Binding-site contacts:
Ligand atom C9 contacts residue PRO187 of chain 1.D at 4.2 Å (hydrophobic).
Ligand atom C2 contacts residue PHE259 of chain 1.D at 3.9 Å (hydrophobic).
Ligand atom C16 contacts residue TYR155 of chain 1.D at 3.7 Å (hydrophobic).
Ligand atom C1 contacts residue PHE259 of chain 1.D at 3.4 Å (hydrophobic).
Ligand atom C17 contacts residue TYR155 of chain 1.D at 4.1 Å (hydrophobic).
Ligand atom O17 contacts residue CYS185 of chain 1.D at 3.9 Å.
Ligand atom C13 contacts residue LEU149 of chain 1.D at 4.2 Å (hydrophobic).
Ligand atom O17 contacts residue VAL143 of chain 1.D at 3.3 Å (h-bond).
Ligand atom C9 contacts residue PHE259 of chain 1.D at 4.3 Å (hydrophobic).
Ligand atom C12 contacts residue LEU149 of chain 1.D at 4.2 Å (hydrophobic).
Ligand atom C3 contacts residue LEU149 of chain 1.D at 4.3 Å (hydrophobic).
Ligand atom C18 contacts residue GLY144 of chain 1.D at 3.4 Å.
Ligand atom C17 contacts residue NAP1 of chain 1.P at 3.6 Å.
Ligand atom O17 contacts residue TYR155 of chain 1.D at 3.5 Å (h-bond).
Ligand atom C2 contacts residue LEU149 of chain 1.D at 3.8 Å (hydrophobic).
Ligand atom C11 contacts residue PHE259 of chain 1.D at 4.3 Å (hydrophobic).
Ligand atom C10 contacts residue PHE259 of chain 1.D at 3.9 Å (hydrophobic).
Ligand atom O17 contacts residue GLY144 of chain 1.D at 3.5 Å (h-bond).
Ligand atom O17 contacts residue NAP1 of chain 1.P at 3.2 Å.
Ligand atom C10 contacts residue LEU149 of chain 1.D at 3.8 Å (hydrophobic).
Ligand atom C16 contacts residue NAP1 of chain 1.P at 3.8 Å.
Ligand atom C16 contacts residue PHE192 of chain 1.D at 4.0 Å (hydrophobic).
Ligand atom O17 contacts residue SER142 of chain 1.D at 2.8 Å (h-bond).
Ligand atom C12 contacts residue VAL143 of chain 1.D at 3.1 Å (hydrophobic).
Ligand atom C1 contacts residue LEU149 of chain 1.D at 3.5 Å (hydrophobic).
Ligand atom C13 contacts residue GLY144 of chain 1.D at 4.0 Å.
Ligand atom C8 contacts residue PRO187 of chain 1.D at 4.3 Å (hydrophobic).
Ligand atom O3 contacts residue GLU282 of chain 1.D at 3.7 Å.
Ligand atom C7 contacts residue PRO187 of chain 1.D at 4.0 Å (hydrophobic).
Ligand atom C18 contacts residue TYR155 of chain 1.D at 3.6 Å (hydrophobic).
Ligand atom C17 contacts residue GLY144 of chain 1.D at 4.3 Å.
Ligand atom C17 contacts residue VAL143 of chain 1.D at 4.3 Å (hydrophobic).
Ligand atom C13 contacts residue VAL143 of chain 1.D at 4.3 Å (hydrophobic).
Ligand atom C17 contacts residue SER142 of chain 1.D at 4.1 Å.
Ligand atom C12 contacts residue GLY144 of chain 1.D at 3.6 Å.
Ligand atom C11 contacts residue VAL143 of chain 1.D at 3.1 Å (hydrophobic).
Ligand atom C14 contacts residue PRO187 of chain 1.D at 4.3 Å (hydrophobic).
Ligand atom C11 contacts residue LEU149 of chain 1.D at 3.7 Å (hydrophobic).
Ligand atom C5 contacts residue LEU149 of chain 1.D at 4.3 Å (hydrophobic).
Ligand atom C18 contacts residue LEU149 of chain 1.D at 3.3 Å (hydrophobic).

This protein binds this small molecule.
Small molecule (SMILES): C[C@]12CC[C@@H]3c4ccc(O)cc4CC[C@H]3[C@@H]1CC[C@@H]2O

Sequence of chain 1.D:
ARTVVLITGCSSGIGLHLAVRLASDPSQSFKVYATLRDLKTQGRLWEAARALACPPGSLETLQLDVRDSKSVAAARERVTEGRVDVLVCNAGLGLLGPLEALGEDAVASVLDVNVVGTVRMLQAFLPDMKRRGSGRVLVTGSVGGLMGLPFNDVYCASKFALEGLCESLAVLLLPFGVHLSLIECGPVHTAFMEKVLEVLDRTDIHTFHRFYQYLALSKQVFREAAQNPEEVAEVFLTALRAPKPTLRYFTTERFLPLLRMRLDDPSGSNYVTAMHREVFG